Binding-site contacts:
Ligand atom C26 contacts residue VAL942 of chain 1.A at 3.5 Å (hydrophobic).
Ligand atom C5 contacts residue PRO1015 of chain 1.D at 3.7 Å (hydrophobic).
Ligand atom C27 contacts residue VAL942 of chain 1.A at 3.8 Å (hydrophobic).
Ligand atom O1 contacts residue PHE1003 of chain 1.D at 2.7 Å (h-bond).
Ligand atom C4 contacts residue PRO1015 of chain 1.D at 3.6 Å (hydrophobic).
Ligand atom C24 contacts residue TYR979 of chain 1.A at 4.1 Å (hydrophobic).
Ligand atom C27 contacts residue TYR979 of chain 1.A at 3.9 Å (hydrophobic).
Ligand atom C26 contacts residue LEU945 of chain 1.A at 3.8 Å (hydrophobic).
Ligand atom C3 contacts residue ILE972 of chain 1.A at 3.8 Å (hydrophobic).
Ligand atom C15 contacts residue LEU975 of chain 1.A at 4.1 Å (hydrophobic).
Ligand atom C19 contacts residue PHE1016 of chain 1.D at 4.0 Å (hydrophobic).
Ligand atom C24 contacts residue LEU946 of chain 1.A at 4.0 Å (hydrophobic).
Ligand atom O1 contacts residue THR1004 of chain 1.D at 4.2 Å.
Ligand atom C6 contacts residue PHE976 of chain 1.A at 3.8 Å (hydrophobic).
Ligand atom C6 contacts residue ILE972 of chain 1.A at 4.1 Å (hydrophobic).
Ligand atom C3 contacts residue ARG1012 of chain 1.D at 4.0 Å.
Ligand atom C18 contacts residue PHE1016 of chain 1.D at 3.9 Å (hydrophobic).
Ligand atom C1 contacts residue CLR1 of chain 1.HA at 4.0 Å.
Ligand atom C7 contacts residue PHE976 of chain 1.A at 3.7 Å (hydrophobic).
Ligand atom O1 contacts residue ARG1012 of chain 1.D at 3.0 Å (salt-bridge).
Ligand atom C4 contacts residue ILE972 of chain 1.A at 4.2 Å (hydrophobic).
Ligand atom C4 contacts residue PHE1003 of chain 1.D at 4.0 Å (hydrophobic).
Ligand atom C22 contacts residue TYR979 of chain 1.A at 4.2 Å (hydrophobic).
Ligand atom C6 contacts residue PRO1015 of chain 1.D at 3.8 Å (hydrophobic).
Ligand atom C25 contacts residue TYR979 of chain 1.A at 3.8 Å (hydrophobic).
Ligand atom C2 contacts residue ARG1012 of chain 1.D at 4.2 Å.
Ligand atom C16 contacts residue TYR979 of chain 1.A at 3.7 Å (hydrophobic).
Ligand atom C19 contacts residue PRO1015 of chain 1.D at 3.8 Å (hydrophobic).
Ligand atom C16 contacts residue LEU975 of chain 1.A at 4.0 Å (hydrophobic).
Ligand atom C7 contacts residue PRO1015 of chain 1.D at 4.0 Å (hydrophobic).
Ligand atom C18 contacts residue ALA1019 of chain 1.D at 3.6 Å (hydrophobic).
Ligand atom C15 contacts residue TYR979 of chain 1.A at 4.2 Å (hydrophobic).
Ligand atom C17 contacts residue LEU975 of chain 1.A at 4.2 Å (hydrophobic).
Ligand atom C4 contacts residue ARG1012 of chain 1.D at 3.6 Å.
Ligand atom C23 contacts residue TYR979 of chain 1.A at 4.1 Å (hydrophobic).
Ligand atom C3 contacts residue PHE1003 of chain 1.D at 3.9 Å (hydrophobic).
Ligand atom C26 contacts residue LEU946 of chain 1.A at 3.8 Å (hydrophobic).
Ligand atom C19 contacts residue ARG1012 of chain 1.D at 3.4 Å.
Ligand atom O1 contacts residue ILE972 of chain 1.A at 4.0 Å.
Ligand atom C2 contacts residue CLR1 of chain 1.HA at 3.8 Å.

The small molecule below binds the protein below.
Small molecule (SMILES): CC(C)CCC[C@@H](C)[C@H]1CC[C@H]2[C@@H]3CC=C4C[C@@H](O)CC[C@]4(C)[C@H]3CC[C@]12C

Sequence of chain 1.A:
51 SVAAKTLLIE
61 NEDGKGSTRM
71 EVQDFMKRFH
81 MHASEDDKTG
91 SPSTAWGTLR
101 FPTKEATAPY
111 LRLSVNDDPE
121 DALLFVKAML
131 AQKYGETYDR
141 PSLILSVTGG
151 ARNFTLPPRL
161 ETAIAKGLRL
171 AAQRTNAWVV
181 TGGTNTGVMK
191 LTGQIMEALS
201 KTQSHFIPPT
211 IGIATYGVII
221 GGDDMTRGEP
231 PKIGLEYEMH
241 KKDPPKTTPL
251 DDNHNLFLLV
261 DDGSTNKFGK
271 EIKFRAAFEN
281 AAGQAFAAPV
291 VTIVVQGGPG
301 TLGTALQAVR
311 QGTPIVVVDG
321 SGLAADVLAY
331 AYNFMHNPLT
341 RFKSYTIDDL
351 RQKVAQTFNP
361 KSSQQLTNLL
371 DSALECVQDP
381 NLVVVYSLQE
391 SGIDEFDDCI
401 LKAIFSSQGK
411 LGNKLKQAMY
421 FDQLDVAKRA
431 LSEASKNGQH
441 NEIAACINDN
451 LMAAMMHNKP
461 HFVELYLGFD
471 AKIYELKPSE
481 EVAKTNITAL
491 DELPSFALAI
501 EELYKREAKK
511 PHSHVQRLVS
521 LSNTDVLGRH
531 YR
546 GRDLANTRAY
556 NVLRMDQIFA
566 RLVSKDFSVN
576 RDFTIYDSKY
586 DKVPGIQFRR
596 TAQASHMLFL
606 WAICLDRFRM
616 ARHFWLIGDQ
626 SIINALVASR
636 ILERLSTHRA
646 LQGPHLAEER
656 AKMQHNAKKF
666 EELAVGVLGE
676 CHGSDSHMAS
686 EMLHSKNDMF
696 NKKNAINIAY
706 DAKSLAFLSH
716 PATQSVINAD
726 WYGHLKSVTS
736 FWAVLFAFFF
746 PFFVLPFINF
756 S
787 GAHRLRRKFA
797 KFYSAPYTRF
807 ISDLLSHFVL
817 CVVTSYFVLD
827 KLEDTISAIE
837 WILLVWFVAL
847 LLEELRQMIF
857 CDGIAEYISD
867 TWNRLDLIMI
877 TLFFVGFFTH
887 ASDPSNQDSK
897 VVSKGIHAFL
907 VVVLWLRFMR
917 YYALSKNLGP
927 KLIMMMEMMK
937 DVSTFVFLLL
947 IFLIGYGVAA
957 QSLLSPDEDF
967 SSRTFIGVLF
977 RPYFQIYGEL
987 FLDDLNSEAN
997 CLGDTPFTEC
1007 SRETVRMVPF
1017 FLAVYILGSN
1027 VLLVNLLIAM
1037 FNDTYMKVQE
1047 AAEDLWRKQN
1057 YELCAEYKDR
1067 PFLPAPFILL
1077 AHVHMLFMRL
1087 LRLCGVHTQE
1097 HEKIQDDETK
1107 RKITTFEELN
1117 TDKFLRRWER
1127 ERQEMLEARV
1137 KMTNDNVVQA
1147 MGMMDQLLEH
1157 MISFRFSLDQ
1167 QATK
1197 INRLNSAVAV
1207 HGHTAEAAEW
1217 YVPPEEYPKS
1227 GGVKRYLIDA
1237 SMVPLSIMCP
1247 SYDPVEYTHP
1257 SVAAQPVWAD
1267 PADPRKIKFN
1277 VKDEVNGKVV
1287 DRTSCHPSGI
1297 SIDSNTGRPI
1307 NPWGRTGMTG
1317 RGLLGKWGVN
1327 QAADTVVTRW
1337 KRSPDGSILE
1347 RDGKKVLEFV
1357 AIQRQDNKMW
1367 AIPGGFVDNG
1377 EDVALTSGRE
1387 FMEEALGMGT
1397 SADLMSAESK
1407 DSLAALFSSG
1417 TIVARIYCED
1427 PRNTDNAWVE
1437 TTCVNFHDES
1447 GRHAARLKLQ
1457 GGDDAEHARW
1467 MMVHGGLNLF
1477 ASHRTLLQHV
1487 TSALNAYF

Sequence of chain 1.D:
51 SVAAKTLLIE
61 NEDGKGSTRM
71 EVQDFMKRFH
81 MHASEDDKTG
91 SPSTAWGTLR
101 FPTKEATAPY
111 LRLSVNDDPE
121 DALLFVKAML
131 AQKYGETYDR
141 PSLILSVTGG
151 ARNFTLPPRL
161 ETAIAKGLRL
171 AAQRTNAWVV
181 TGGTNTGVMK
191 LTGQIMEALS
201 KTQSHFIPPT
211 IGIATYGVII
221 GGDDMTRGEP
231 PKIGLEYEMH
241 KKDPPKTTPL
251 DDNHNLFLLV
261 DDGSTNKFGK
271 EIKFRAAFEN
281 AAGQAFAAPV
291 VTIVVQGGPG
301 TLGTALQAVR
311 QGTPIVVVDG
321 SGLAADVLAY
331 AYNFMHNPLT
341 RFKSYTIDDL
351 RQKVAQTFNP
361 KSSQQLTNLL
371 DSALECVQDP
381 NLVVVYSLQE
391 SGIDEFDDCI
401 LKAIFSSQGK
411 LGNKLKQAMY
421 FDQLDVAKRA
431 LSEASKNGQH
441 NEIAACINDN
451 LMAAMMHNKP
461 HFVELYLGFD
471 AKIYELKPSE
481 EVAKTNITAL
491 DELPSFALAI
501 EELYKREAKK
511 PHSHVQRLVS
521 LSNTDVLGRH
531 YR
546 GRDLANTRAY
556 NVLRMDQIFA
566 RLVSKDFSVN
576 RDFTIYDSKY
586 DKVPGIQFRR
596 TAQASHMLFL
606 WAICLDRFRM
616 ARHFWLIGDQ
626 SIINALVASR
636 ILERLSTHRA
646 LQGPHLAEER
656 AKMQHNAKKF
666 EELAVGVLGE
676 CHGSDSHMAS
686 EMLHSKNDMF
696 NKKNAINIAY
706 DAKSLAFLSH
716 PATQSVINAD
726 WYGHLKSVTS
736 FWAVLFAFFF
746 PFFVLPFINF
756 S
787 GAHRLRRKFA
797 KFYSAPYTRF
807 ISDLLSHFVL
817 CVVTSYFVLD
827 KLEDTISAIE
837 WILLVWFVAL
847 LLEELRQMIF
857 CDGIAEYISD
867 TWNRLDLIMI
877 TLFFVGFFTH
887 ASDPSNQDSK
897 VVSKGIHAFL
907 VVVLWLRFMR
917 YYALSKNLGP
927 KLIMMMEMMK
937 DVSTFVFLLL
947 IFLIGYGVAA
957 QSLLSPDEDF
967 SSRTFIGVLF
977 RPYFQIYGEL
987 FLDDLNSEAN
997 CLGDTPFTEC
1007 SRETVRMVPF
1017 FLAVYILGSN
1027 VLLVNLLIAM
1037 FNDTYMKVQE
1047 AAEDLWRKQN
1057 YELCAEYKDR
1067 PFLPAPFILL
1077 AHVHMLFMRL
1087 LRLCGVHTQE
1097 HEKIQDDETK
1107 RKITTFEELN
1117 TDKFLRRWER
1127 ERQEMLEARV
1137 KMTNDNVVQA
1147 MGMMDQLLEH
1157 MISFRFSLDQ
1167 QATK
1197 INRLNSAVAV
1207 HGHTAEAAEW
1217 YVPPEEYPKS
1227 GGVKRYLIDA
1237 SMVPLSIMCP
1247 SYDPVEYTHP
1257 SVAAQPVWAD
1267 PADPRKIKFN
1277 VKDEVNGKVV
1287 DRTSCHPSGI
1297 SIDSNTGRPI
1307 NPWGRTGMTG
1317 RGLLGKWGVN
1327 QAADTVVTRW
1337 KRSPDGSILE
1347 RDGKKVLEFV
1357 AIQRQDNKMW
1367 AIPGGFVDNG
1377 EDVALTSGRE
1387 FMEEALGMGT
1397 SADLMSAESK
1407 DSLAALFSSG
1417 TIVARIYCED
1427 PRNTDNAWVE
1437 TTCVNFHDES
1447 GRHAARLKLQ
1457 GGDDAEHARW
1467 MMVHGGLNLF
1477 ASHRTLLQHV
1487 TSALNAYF